The protein below binds the small molecule below.
Small molecule (SMILES): Cc1nn(-c2ccc(Cl)cc2)c2sc(C(=O)NC[C@H]3CCCO3)cc12

Sequence of chain 1.A:
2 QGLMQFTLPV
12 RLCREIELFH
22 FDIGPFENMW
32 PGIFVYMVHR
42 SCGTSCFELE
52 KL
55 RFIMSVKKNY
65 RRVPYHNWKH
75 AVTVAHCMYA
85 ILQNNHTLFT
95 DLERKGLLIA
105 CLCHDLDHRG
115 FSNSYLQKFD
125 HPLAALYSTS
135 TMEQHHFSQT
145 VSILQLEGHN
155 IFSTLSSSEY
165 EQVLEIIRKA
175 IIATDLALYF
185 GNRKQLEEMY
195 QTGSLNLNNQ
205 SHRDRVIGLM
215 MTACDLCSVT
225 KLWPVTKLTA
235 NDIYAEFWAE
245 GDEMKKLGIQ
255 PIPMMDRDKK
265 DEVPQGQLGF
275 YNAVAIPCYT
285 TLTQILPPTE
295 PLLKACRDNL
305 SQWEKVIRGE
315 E

Binding-site contacts:
Ligand atom C24 contacts residue MET259 of chain 1.A at 3.3 Å (hydrophobic).
Ligand atom C17 contacts residue ILE237 of chain 1.A at 3.7 Å (hydrophobic).
Ligand atom C15 contacts residue PHE274 of chain 1.A at 3.8 Å (hydrophobic).
Ligand atom C14 contacts residue PHE274 of chain 1.A at 3.6 Å (hydrophobic).
Ligand atom C25 contacts residue MET259 of chain 1.A at 3.1 Å (hydrophobic).
Ligand atom C22 contacts residue PHE274 of chain 1.A at 3.9 Å (hydrophobic).
Ligand atom C8 contacts residue MET258 of chain 1.A at 4.0 Å (hydrophobic).
Ligand atom C7 contacts residue MET258 of chain 1.A at 3.3 Å (hydrophobic).
Ligand atom S5 contacts residue LEU180 of chain 1.A at 4.0 Å.
Ligand atom C22 contacts residue MET258 of chain 1.A at 3.6 Å (hydrophobic).
Ligand atom CL1 contacts residue TYR69 of chain 1.A at 3.8 Å.
Ligand atom C2 contacts residue MET258 of chain 1.A at 3.7 Å (hydrophobic).
Ligand atom C22 contacts residue GLN271 of chain 1.A at 3.9 Å.
Ligand atom C10 contacts residue PHE274 of chain 1.A at 3.6 Å (hydrophobic).
Ligand atom C23 contacts residue SER118 of chain 1.A at 3.8 Å.
Ligand atom C20 contacts residue VAL223 of chain 1.A at 3.5 Å (hydrophobic).
Ligand atom N3 contacts residue PHE274 of chain 1.A at 3.6 Å.
Ligand atom C24 contacts residue MET258 of chain 1.A at 3.2 Å (hydrophobic).
Ligand atom C24 contacts residue ILE256 of chain 1.A at 3.8 Å (hydrophobic).
Ligand atom CL1 contacts residue SER222 of chain 1.A at 3.6 Å.
Ligand atom N4 contacts residue GLN271 of chain 1.A at 3.1 Å (h-bond).
Ligand atom N4 contacts residue PHE274 of chain 1.A at 3.6 Å.
Ligand atom S5 contacts residue PHE274 of chain 1.A at 3.7 Å.
Ligand atom C2 contacts residue PHE274 of chain 1.A at 3.4 Å (hydrophobic).
Ligand atom C1 contacts residue PHE241 of chain 1.A at 4.0 Å (hydrophobic).
Ligand atom C8 contacts residue PHE274 of chain 1.A at 3.4 Å (hydrophobic).
Ligand atom O12 contacts residue LEU180 of chain 1.A at 4.0 Å.
Ligand atom C6 contacts residue MET258 of chain 1.A at 4.0 Å (hydrophobic).
Ligand atom CL1 contacts residue LEU220 of chain 1.A at 3.2 Å.
Ligand atom C8 contacts residue GLN271 of chain 1.A at 3.9 Å.
Ligand atom C20 contacts residue PHE274 of chain 1.A at 4.0 Å (hydrophobic).
Ligand atom C19 contacts residue LEU220 of chain 1.A at 3.6 Å (hydrophobic).
Ligand atom C22 contacts residue TYR238 of chain 1.A at 3.8 Å (hydrophobic).
Ligand atom C22 contacts residue GLY270 of chain 1.A at 3.8 Å.
Ligand atom C7 contacts residue PHE274 of chain 1.A at 4.0 Å (hydrophobic).
Ligand atom S5 contacts residue PHE241 of chain 1.A at 4.0 Å.
Ligand atom N11 contacts residue MET258 of chain 1.A at 3.7 Å.
Ligand atom C20 contacts residue ILE237 of chain 1.A at 3.8 Å (hydrophobic).
Ligand atom C1 contacts residue PHE274 of chain 1.A at 3.3 Å (hydrophobic).
Ligand atom CL1 contacts residue VAL223 of chain 1.A at 3.7 Å.